The protein below binds the small molecule below.
Small molecule (SMILES): CC(=O)N[C@@H]1[C@@H](O)[C@H](O)[C@@H](CO)O[C@H]1O

Binding-site contacts:
Ligand atom C1 contacts residue THR335 of chain 1.A at 4.4 Å.
Ligand atom O6 contacts residue ASN350 of chain 1.A at 4.5 Å.
Ligand atom O4 contacts residue THR335 of chain 1.A at 4.5 Å.
Ligand atom C3 contacts residue ASN350 of chain 1.A at 3.3 Å.
Ligand atom O3 contacts residue ASN350 of chain 1.A at 3.3 Å (h-bond).
Ligand atom C8 contacts residue ILE272 of chain 1.A at 4.2 Å (hydrophobic).
Ligand atom O7 contacts residue VAL334 of chain 1.A at 3.8 Å.
Ligand atom N2 contacts residue ASN350 of chain 1.A at 3.8 Å.
Ligand atom C2 contacts residue ASN350 of chain 1.A at 2.5 Å.
Ligand atom C5 contacts residue THR335 of chain 1.A at 3.3 Å.
Ligand atom O5 contacts residue THR335 of chain 1.A at 3.2 Å (h-bond).
Ligand atom O5 contacts residue ASN350 of chain 1.A at 2.4 Å (h-bond).
Ligand atom C4 contacts residue ASN350 of chain 1.A at 3.8 Å.
Ligand atom C6 contacts residue ASN350 of chain 1.A at 3.3 Å.
Ligand atom C7 contacts residue ILE272 of chain 1.A at 4.2 Å (hydrophobic).
Ligand atom C6 contacts residue THR335 of chain 1.A at 4.0 Å.
Ligand atom C1 contacts residue ASN350 of chain 1.A at 1.4 Å.
Ligand atom C5 contacts residue ASN350 of chain 1.A at 3.2 Å.
Ligand atom C8 contacts residue ASN273 of chain 1.A at 4.5 Å.
Ligand atom O7 contacts residue THR335 of chain 1.A at 3.5 Å.
Ligand atom N2 contacts residue ILE272 of chain 1.A at 3.8 Å.

Sequence of chain 1.A:
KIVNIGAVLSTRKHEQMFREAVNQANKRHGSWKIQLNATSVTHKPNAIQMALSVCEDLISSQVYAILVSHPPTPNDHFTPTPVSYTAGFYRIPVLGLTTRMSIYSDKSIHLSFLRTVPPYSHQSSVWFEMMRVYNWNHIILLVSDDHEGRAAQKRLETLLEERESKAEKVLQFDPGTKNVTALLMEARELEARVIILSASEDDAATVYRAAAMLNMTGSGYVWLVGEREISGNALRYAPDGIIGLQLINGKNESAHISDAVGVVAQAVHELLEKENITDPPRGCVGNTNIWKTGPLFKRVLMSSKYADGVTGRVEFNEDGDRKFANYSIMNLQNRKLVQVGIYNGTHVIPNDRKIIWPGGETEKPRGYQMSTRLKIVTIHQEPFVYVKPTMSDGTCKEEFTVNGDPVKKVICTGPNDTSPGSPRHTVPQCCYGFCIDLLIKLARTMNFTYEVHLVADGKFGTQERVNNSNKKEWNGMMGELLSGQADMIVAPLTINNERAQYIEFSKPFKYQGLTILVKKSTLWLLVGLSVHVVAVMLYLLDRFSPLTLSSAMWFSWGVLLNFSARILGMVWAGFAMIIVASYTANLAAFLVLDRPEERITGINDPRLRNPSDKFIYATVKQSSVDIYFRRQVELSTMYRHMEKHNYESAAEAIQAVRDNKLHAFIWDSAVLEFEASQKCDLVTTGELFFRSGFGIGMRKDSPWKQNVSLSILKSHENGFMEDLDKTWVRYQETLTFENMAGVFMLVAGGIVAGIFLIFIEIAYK